Sequence of chain 1.B:
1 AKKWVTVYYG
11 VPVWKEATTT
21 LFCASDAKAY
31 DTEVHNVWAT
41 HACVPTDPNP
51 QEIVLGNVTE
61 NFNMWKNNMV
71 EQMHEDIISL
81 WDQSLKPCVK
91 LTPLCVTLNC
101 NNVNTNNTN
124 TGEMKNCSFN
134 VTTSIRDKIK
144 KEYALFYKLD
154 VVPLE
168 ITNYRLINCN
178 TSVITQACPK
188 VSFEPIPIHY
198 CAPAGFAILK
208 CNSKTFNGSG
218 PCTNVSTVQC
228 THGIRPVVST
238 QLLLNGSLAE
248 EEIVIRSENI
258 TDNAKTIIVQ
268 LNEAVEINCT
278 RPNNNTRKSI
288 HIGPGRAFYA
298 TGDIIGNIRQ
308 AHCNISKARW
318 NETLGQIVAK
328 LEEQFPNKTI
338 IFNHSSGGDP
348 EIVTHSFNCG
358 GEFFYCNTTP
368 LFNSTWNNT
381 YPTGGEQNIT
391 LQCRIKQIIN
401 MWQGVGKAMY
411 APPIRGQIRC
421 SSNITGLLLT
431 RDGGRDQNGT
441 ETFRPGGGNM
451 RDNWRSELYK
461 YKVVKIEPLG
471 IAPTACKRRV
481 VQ

Binding-site contacts:
Ligand atom C8 contacts residue ASN340 of chain 1.B at 4.3 Å.
Ligand atom N2 contacts residue ASN340 of chain 1.B at 2.8 Å (h-bond).
Ligand atom O7 contacts residue SER343 of chain 1.B at 2.9 Å (h-bond).
Ligand atom C8 contacts residue ARG444 of chain 1.B at 4.4 Å.
Ligand atom O5 contacts residue ASN340 of chain 1.B at 2.6 Å (h-bond).
Ligand atom C3 contacts residue ASN340 of chain 1.B at 3.8 Å.
Ligand atom C4 contacts residue ASN340 of chain 1.B at 4.3 Å.
Ligand atom C1 contacts residue ASN340 of chain 1.B at 1.5 Å.
Ligand atom C5 contacts residue ASN340 of chain 1.B at 3.7 Å.
Ligand atom O7 contacts residue HIS341 of chain 1.B at 3.7 Å.
Ligand atom C7 contacts residue SER343 of chain 1.B at 3.9 Å.
Ligand atom C7 contacts residue ASN340 of chain 1.B at 3.4 Å.
Ligand atom O7 contacts residue ASN340 of chain 1.B at 3.7 Å.
Ligand atom C8 contacts residue SER343 of chain 1.B at 4.2 Å.
Ligand atom C2 contacts residue ASN340 of chain 1.B at 2.6 Å.

The protein below binds the small molecule below.
Small molecule (SMILES): CC(=O)N[C@H]1[C@H](O[C@H]2[C@H](O)[C@@H](NC(C)=O)CO[C@@H]2CO)O[C@H](CO)[C@@H](O[C@@H]2O[C@H](CO)[C@@H](O)[C@H](O)[C@@H]2O)[C@@H]1O